Binding-site contacts:
Ligand atom O8 contacts residue PG61 of chain 1.N at 3.8 Å.
Ligand atom C17 contacts residue PG61 of chain 1.N at 3.9 Å.
Ligand atom O10 contacts residue HIS15 of chain 1.B at 3.7 Å.
Ligand atom C17 contacts residue ASP87 of chain 1.B at 3.5 Å.
Ligand atom C21 contacts residue ASP87 of chain 1.B at 3.5 Å.
Ligand atom C19 contacts residue PG61 of chain 1.N at 3.9 Å.
Ligand atom O10 contacts residue ASP87 of chain 1.B at 3.7 Å.
Ligand atom O4 contacts residue PG61 of chain 1.N at 3.7 Å.
Ligand atom C24 contacts residue PG61 of chain 1.N at 3.5 Å.
Ligand atom C18 contacts residue SER86 of chain 1.B at 3.7 Å.
Ligand atom O7 contacts residue GLU7 of chain 1.B at 3.8 Å.
Ligand atom C20 contacts residue ASP87 of chain 1.B at 3.5 Å.
Ligand atom O12 contacts residue ARG14 of chain 1.B at 3.1 Å (salt-bridge).
Ligand atom S4 contacts residue ARG14 of chain 1.B at 3.6 Å.
Ligand atom S3 contacts residue LYS1 of chain 1.B at 3.8 Å.
Ligand atom O2 contacts residue PG61 of chain 1.N at 3.4 Å (h-bond).
Ligand atom O9 contacts residue LYS1 of chain 1.B at 2.8 Å (salt-bridge).
Ligand atom C19 contacts residue ASP87 of chain 1.B at 3.5 Å.
Ligand atom O12 contacts residue PHE3 of chain 1.B at 3.5 Å.
Ligand atom C26 contacts residue ASP87 of chain 1.B at 3.5 Å.
Ligand atom C7 contacts residue PG61 of chain 1.N at 3.8 Å.
Ligand atom O11 contacts residue HIS15 of chain 1.B at 3.2 Å.
Ligand atom C18 contacts residue PG61 of chain 1.N at 3.9 Å.
Ligand atom C17 contacts residue SER86 of chain 1.B at 4.0 Å.
Ligand atom S1 contacts residue PG61 of chain 1.N at 3.8 Å.
Ligand atom C18 contacts residue ASP87 of chain 1.B at 3.5 Å.
Ligand atom C16 contacts residue ASP87 of chain 1.B at 3.8 Å.
Ligand atom O3 contacts residue PG61 of chain 1.N at 3.2 Å.
Ligand atom O10 contacts residue PHE3 of chain 1.B at 3.8 Å.
Ligand atom C2 contacts residue PG61 of chain 1.N at 3.9 Å.
Ligand atom O12 contacts residue ALA11 of chain 1.B at 3.4 Å.
Ligand atom C1 contacts residue PG61 of chain 1.N at 3.4 Å.
Ligand atom O10 contacts residue ILE88 of chain 1.B at 3.1 Å (h-bond).
Ligand atom O7 contacts residue LYS1 of chain 1.B at 3.6 Å (salt-bridge).
Ligand atom C20 contacts residue PG61 of chain 1.N at 4.0 Å.
Ligand atom C13 contacts residue PG61 of chain 1.N at 3.8 Å.
Ligand atom C16 contacts residue SER86 of chain 1.B at 3.5 Å.
Ligand atom C12 contacts residue PG61 of chain 1.N at 3.8 Å.
Ligand atom O11 contacts residue ARG14 of chain 1.B at 2.9 Å (salt-bridge).
Ligand atom C11 contacts residue PG61 of chain 1.N at 4.0 Å.

This protein binds this small molecule.
Small molecule (SMILES): O=S(=O)(O)c1cc2c(O)c(c1)Cc1cc(S(=O)(=O)O)cc(c1O)Cc1cc(S(=O)(=O)O)cc(c1O)Cc1cc(S(=O)(=O)O)cc(c1O)C2

Sequence of chain 1.B:
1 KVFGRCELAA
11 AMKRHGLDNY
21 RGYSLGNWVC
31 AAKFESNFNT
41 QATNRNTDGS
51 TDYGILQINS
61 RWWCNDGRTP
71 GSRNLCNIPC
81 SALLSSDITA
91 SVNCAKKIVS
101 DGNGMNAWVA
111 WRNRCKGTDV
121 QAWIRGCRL